Binding-site contacts:
Ligand atom O2' contacts residue ASP7 of chain 1.A at 2.7 Å (salt-bridge).
Ligand atom C6 contacts residue PHE220 of chain 2.A at 3.6 Å (hydrophobic).
Ligand atom C5' contacts residue TRP8 of chain 1.A at 3.6 Å (hydrophobic).
Ligand atom N7 contacts residue PHE180 of chain 2.A at 3.5 Å.
Ligand atom N6 contacts residue ASN182 of chain 2.A at 3.1 Å (h-bond).
Ligand atom C3' contacts residue ASP7 of chain 1.A at 3.2 Å.
Ligand atom O3' contacts residue VAL67 of chain 1.A at 3.5 Å.
Ligand atom C4 contacts residue PHE220 of chain 2.A at 3.4 Å (hydrophobic).
Ligand atom C8 contacts residue PHE220 of chain 2.A at 3.7 Å (hydrophobic).
Ligand atom O5' contacts residue PHE126 of chain 1.A at 3.5 Å.
Ligand atom O3' contacts residue VAL66 of chain 1.A at 3.3 Å (h-bond).
Ligand atom O4' contacts residue ASP68 of chain 1.A at 3.7 Å.
Ligand atom N3 contacts residue PHE220 of chain 2.A at 3.4 Å.
Ligand atom O3' contacts residue ASP68 of chain 1.A at 2.8 Å (salt-bridge).
Ligand atom C8 contacts residue PHE180 of chain 2.A at 3.5 Å (hydrophobic).
Ligand atom N3 contacts residue PHE41 of chain 1.A at 3.7 Å.
Ligand atom N1 contacts residue VAL242 of chain 2.A at 3.7 Å.
Ligand atom C2 contacts residue PHE220 of chain 2.A at 3.5 Å (hydrophobic).
Ligand atom C2 contacts residue LEU244 of chain 2.A at 3.5 Å (hydrophobic).
Ligand atom N1 contacts residue PHE220 of chain 2.A at 3.5 Å.
Ligand atom C1' contacts residue ASP68 of chain 1.A at 3.5 Å.
Ligand atom C3' contacts residue TRP8 of chain 1.A at 3.7 Å (hydrophobic).
Ligand atom O3' contacts residue ASP7 of chain 1.A at 2.8 Å (salt-bridge).
Ligand atom C4 contacts residue PHE41 of chain 1.A at 3.5 Å (hydrophobic).
Ligand atom N1 contacts residue LEU244 of chain 2.A at 2.8 Å (h-bond).
Ligand atom N9 contacts residue PHE220 of chain 2.A at 3.5 Å.
Ligand atom C5 contacts residue PHE220 of chain 2.A at 3.6 Å (hydrophobic).
Ligand atom C2' contacts residue PHE180 of chain 2.A at 3.7 Å (hydrophobic).
Ligand atom N3 contacts residue TYR69 of chain 1.A at 3.4 Å.
Ligand atom O2' contacts residue ASP68 of chain 1.A at 3.5 Å (salt-bridge).
Ligand atom C4' contacts residue ASP68 of chain 1.A at 3.6 Å.
Ligand atom O3' contacts residue TRP8 of chain 1.A at 3.4 Å (h-bond).
Ligand atom N6 contacts residue VAL242 of chain 2.A at 2.8 Å (h-bond).
Ligand atom N7 contacts residue ASN182 of chain 2.A at 3.2 Å (h-bond).
Ligand atom O5' contacts residue THR125 of chain 1.A at 2.7 Å (h-bond).
Ligand atom N7 contacts residue PHE220 of chain 2.A at 3.5 Å.
Ligand atom O2' contacts residue TYR69 of chain 1.A at 3.5 Å (h-bond).
Ligand atom C2 contacts residue ASN243 of chain 2.A at 3.6 Å.
Ligand atom C5 contacts residue PHE41 of chain 1.A at 3.6 Å (hydrophobic).
Ligand atom C2' contacts residue ASP7 of chain 1.A at 3.5 Å.

Sequence of chain 1.A:
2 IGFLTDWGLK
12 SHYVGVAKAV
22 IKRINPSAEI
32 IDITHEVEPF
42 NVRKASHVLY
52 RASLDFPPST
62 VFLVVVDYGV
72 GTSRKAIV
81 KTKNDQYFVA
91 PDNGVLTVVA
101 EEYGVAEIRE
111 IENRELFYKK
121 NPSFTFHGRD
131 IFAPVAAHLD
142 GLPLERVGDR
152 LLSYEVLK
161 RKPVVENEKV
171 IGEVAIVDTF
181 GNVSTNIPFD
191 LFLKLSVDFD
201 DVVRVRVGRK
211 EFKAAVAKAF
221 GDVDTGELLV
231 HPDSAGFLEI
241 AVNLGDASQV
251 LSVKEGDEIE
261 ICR

The small molecule below binds the protein below.
Small molecule (SMILES): Nc1ncnc2c1ncn2[C@@H]1O[C@H](CO)[C@@H](O)[C@H]1O

Sequence of chain 2.A:
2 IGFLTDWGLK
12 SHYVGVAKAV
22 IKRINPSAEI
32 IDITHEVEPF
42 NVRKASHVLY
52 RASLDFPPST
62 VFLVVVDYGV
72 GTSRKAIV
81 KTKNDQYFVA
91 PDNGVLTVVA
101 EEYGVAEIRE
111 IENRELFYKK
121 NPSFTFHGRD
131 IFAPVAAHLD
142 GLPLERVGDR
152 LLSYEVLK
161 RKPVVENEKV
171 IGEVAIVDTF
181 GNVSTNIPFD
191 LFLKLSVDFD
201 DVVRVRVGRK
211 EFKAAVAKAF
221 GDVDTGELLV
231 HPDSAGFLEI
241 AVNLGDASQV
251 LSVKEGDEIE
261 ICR